Binding-site contacts:
Ligand atom CAW contacts residue GLU153 of chain 1.A at 3.7 Å.
Ligand atom CAH contacts residue GLN147 of chain 1.A at 4.1 Å.
Ligand atom CBA contacts residue GLU153 of chain 1.A at 3.4 Å.
Ligand atom CAS contacts residue ASP117 of chain 1.A at 3.5 Å.
Ligand atom CAZ contacts residue MG1 of chain 1.S at 4.2 Å.
Ligand atom FAE contacts residue GLN147 of chain 1.A at 3.2 Å.
Ligand atom OAD contacts residue ASP117 of chain 1.A at 3.4 Å (salt-bridge).
Ligand atom CAW contacts residue MG1 of chain 1.S at 2.8 Å.
Ligand atom OAQ contacts residue TYR144 of chain 1.A at 4.0 Å.
Ligand atom OAD contacts residue MG1 of chain 1.R at 2.1 Å.
Ligand atom CAI contacts residue PRO146 of chain 1.A at 3.7 Å (hydrophobic).
Ligand atom CAT contacts residue PRO146 of chain 1.A at 4.1 Å (hydrophobic).
Ligand atom CAZ contacts residue MG1 of chain 1.R at 3.6 Å.
Ligand atom FAG contacts residue PRO146 of chain 1.A at 4.0 Å.
Ligand atom OAB contacts residue ASP117 of chain 1.A at 2.9 Å (salt-bridge).
Ligand atom CAW contacts residue MG1 of chain 1.R at 3.2 Å.
Ligand atom CAV contacts residue PRO146 of chain 1.A at 3.7 Å (hydrophobic).
Ligand atom OAD contacts residue MG1 of chain 1.S at 2.1 Å.
Ligand atom CAT contacts residue GLN147 of chain 1.A at 4.1 Å.
Ligand atom OAC contacts residue GLU153 of chain 1.A at 2.6 Å (salt-bridge).
Ligand atom CBA contacts residue MG1 of chain 1.S at 2.8 Å.
Ligand atom CAM contacts residue GLY119 of chain 1.A at 3.8 Å.
Ligand atom OAD contacts residue ASP65 of chain 1.A at 3.2 Å (salt-bridge).
Ligand atom OAA contacts residue PRO146 of chain 1.A at 3.9 Å.
Ligand atom CAR contacts residue PRO146 of chain 1.A at 3.9 Å (hydrophobic).
Ligand atom CAM contacts residue ASN118 of chain 1.A at 3.9 Å.
Ligand atom OAB contacts residue MG1 of chain 1.R at 2.0 Å.
Ligand atom OAB contacts residue ASP65 of chain 1.A at 4.1 Å.
Ligand atom CAX contacts residue MG1 of chain 1.S at 4.2 Å.
Ligand atom FAG contacts residue GLU153 of chain 1.A at 3.2 Å.
Ligand atom CAS contacts residue MG1 of chain 1.R at 3.0 Å.
Ligand atom NBE contacts residue MG1 of chain 1.R at 4.2 Å.
Ligand atom CAY contacts residue PRO146 of chain 1.A at 4.1 Å (hydrophobic).
Ligand atom CAX contacts residue PRO146 of chain 1.A at 4.1 Å (hydrophobic).
Ligand atom OAC contacts residue MG1 of chain 1.S at 2.0 Å.
Ligand atom OAD contacts residue GLU153 of chain 1.A at 3.3 Å (salt-bridge).
Ligand atom OAC contacts residue ASP65 of chain 1.A at 4.1 Å.
Ligand atom NBE contacts residue ASP117 of chain 1.A at 4.2 Å.
Ligand atom CAZ contacts residue ASP117 of chain 1.A at 4.2 Å.
Ligand atom CAW contacts residue ASP117 of chain 1.A at 4.1 Å.

This protein binds this small molecule.
Small molecule (SMILES): O=C(NCc1c(F)cc(F)cc1F)c1cn2c(c(O)c1=O)C(=O)N1[C@H]3CC[C@H](C3)O[C@@H]1C2

Sequence of chain 1.A:
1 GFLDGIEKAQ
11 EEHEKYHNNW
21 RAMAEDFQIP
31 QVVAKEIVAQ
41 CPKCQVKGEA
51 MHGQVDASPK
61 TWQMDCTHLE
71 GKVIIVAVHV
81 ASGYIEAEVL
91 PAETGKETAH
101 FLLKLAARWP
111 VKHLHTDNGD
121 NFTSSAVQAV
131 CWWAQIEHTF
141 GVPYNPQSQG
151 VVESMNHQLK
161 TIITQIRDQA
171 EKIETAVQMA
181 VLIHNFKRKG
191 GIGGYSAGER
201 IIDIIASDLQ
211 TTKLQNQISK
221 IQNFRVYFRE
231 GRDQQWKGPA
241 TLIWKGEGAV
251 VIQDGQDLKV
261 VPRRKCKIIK